This protein binds this small molecule.
Small molecule (SMILES): CC1(C)S[C@H]([C@H](NC(=O)[C@H](N)c2ccccc2)C(=O)O)N[C@H]1C(=O)O

Sequence of chain 1.A:
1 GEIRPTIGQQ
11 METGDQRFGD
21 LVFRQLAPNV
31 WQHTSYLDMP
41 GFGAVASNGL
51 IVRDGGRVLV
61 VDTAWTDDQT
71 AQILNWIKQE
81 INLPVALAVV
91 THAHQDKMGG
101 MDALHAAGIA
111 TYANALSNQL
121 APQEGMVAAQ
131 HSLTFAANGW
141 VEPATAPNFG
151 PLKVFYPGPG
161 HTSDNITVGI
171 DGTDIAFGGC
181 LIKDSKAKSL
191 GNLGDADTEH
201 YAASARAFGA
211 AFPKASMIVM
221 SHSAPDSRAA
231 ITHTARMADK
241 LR

Binding-site contacts:
Ligand atom O3 contacts residue TRP65 of chain 1.A at 3.5 Å.
Ligand atom C16 contacts residue ZN1 of chain 1.D at 3.6 Å.
Ligand atom O3 contacts residue GLN95 of chain 1.A at 3.4 Å.
Ligand atom C15 contacts residue HIS94 of chain 1.A at 3.3 Å.
Ligand atom N2 contacts residue GLN95 of chain 1.A at 2.9 Å (h-bond).
Ligand atom C1 contacts residue ASN192 of chain 1.A at 3.7 Å.
Ligand atom O3 contacts residue ASP96 of chain 1.A at 3.5 Å (salt-bridge).
Ligand atom O4 contacts residue ZN1 of chain 1.C at 2.3 Å.
Ligand atom O2 contacts residue GLY191 of chain 1.A at 3.4 Å.
Ligand atom C10 contacts residue LEU37 of chain 1.A at 3.5 Å (hydrophobic).
Ligand atom C2 contacts residue HIS222 of chain 1.A at 3.7 Å.
Ligand atom C2 contacts residue ZN1 of chain 1.D at 3.0 Å.
Ligand atom C2 contacts residue HIS161 of chain 1.A at 3.8 Å.
Ligand atom C15 contacts residue ZN1 of chain 1.C at 3.2 Å.
Ligand atom OXT contacts residue ASN192 of chain 1.A at 3.0 Å (h-bond).
Ligand atom O2 contacts residue LYS183 of chain 1.A at 2.8 Å (salt-bridge).
Ligand atom O2 contacts residue ASN192 of chain 1.A at 3.1 Å (h-bond).
Ligand atom C2 contacts residue LYS183 of chain 1.A at 3.3 Å.
Ligand atom C12 contacts residue ZN1 of chain 1.D at 3.0 Å.
Ligand atom C6 contacts residue ZN1 of chain 1.D at 3.9 Å.
Ligand atom C13 contacts residue ZN1 of chain 1.D at 3.2 Å.
Ligand atom N3 contacts residue HIS222 of chain 1.A at 3.6 Å.
Ligand atom O4 contacts residue HIS161 of chain 1.A at 2.8 Å.
Ligand atom O1 contacts residue ZN1 of chain 1.D at 2.1 Å.
Ligand atom C16 contacts residue HIS222 of chain 1.A at 3.2 Å.
Ligand atom OXT contacts residue HIS94 of chain 1.A at 3.6 Å.
Ligand atom O2 contacts residue LEU190 of chain 1.A at 3.9 Å.
Ligand atom O4 contacts residue HIS94 of chain 1.A at 3.0 Å (h-bond).
Ligand atom C11 contacts residue TRP65 of chain 1.A at 3.7 Å (hydrophobic).
Ligand atom O1 contacts residue HIS161 of chain 1.A at 3.9 Å.
Ligand atom O1 contacts residue CYS180 of chain 1.A at 3.2 Å.
Ligand atom O1 contacts residue HIS222 of chain 1.A at 2.9 Å (h-bond).
Ligand atom C9 contacts residue MET39 of chain 1.A at 3.9 Å (hydrophobic).
Ligand atom N3 contacts residue ZN1 of chain 1.D at 2.1 Å.
Ligand atom N3 contacts residue ASP96 of chain 1.A at 3.1 Å (salt-bridge).
Ligand atom C14 contacts residue ASP96 of chain 1.A at 3.8 Å.
Ligand atom C4 contacts residue GLN95 of chain 1.A at 3.9 Å.
Ligand atom O1 contacts residue LYS183 of chain 1.A at 3.2 Å (salt-bridge).
Ligand atom C13 contacts residue ASP96 of chain 1.A at 3.3 Å.
Ligand atom C14 contacts residue ZN1 of chain 1.C at 3.8 Å.